Sequence of chain 1.C:
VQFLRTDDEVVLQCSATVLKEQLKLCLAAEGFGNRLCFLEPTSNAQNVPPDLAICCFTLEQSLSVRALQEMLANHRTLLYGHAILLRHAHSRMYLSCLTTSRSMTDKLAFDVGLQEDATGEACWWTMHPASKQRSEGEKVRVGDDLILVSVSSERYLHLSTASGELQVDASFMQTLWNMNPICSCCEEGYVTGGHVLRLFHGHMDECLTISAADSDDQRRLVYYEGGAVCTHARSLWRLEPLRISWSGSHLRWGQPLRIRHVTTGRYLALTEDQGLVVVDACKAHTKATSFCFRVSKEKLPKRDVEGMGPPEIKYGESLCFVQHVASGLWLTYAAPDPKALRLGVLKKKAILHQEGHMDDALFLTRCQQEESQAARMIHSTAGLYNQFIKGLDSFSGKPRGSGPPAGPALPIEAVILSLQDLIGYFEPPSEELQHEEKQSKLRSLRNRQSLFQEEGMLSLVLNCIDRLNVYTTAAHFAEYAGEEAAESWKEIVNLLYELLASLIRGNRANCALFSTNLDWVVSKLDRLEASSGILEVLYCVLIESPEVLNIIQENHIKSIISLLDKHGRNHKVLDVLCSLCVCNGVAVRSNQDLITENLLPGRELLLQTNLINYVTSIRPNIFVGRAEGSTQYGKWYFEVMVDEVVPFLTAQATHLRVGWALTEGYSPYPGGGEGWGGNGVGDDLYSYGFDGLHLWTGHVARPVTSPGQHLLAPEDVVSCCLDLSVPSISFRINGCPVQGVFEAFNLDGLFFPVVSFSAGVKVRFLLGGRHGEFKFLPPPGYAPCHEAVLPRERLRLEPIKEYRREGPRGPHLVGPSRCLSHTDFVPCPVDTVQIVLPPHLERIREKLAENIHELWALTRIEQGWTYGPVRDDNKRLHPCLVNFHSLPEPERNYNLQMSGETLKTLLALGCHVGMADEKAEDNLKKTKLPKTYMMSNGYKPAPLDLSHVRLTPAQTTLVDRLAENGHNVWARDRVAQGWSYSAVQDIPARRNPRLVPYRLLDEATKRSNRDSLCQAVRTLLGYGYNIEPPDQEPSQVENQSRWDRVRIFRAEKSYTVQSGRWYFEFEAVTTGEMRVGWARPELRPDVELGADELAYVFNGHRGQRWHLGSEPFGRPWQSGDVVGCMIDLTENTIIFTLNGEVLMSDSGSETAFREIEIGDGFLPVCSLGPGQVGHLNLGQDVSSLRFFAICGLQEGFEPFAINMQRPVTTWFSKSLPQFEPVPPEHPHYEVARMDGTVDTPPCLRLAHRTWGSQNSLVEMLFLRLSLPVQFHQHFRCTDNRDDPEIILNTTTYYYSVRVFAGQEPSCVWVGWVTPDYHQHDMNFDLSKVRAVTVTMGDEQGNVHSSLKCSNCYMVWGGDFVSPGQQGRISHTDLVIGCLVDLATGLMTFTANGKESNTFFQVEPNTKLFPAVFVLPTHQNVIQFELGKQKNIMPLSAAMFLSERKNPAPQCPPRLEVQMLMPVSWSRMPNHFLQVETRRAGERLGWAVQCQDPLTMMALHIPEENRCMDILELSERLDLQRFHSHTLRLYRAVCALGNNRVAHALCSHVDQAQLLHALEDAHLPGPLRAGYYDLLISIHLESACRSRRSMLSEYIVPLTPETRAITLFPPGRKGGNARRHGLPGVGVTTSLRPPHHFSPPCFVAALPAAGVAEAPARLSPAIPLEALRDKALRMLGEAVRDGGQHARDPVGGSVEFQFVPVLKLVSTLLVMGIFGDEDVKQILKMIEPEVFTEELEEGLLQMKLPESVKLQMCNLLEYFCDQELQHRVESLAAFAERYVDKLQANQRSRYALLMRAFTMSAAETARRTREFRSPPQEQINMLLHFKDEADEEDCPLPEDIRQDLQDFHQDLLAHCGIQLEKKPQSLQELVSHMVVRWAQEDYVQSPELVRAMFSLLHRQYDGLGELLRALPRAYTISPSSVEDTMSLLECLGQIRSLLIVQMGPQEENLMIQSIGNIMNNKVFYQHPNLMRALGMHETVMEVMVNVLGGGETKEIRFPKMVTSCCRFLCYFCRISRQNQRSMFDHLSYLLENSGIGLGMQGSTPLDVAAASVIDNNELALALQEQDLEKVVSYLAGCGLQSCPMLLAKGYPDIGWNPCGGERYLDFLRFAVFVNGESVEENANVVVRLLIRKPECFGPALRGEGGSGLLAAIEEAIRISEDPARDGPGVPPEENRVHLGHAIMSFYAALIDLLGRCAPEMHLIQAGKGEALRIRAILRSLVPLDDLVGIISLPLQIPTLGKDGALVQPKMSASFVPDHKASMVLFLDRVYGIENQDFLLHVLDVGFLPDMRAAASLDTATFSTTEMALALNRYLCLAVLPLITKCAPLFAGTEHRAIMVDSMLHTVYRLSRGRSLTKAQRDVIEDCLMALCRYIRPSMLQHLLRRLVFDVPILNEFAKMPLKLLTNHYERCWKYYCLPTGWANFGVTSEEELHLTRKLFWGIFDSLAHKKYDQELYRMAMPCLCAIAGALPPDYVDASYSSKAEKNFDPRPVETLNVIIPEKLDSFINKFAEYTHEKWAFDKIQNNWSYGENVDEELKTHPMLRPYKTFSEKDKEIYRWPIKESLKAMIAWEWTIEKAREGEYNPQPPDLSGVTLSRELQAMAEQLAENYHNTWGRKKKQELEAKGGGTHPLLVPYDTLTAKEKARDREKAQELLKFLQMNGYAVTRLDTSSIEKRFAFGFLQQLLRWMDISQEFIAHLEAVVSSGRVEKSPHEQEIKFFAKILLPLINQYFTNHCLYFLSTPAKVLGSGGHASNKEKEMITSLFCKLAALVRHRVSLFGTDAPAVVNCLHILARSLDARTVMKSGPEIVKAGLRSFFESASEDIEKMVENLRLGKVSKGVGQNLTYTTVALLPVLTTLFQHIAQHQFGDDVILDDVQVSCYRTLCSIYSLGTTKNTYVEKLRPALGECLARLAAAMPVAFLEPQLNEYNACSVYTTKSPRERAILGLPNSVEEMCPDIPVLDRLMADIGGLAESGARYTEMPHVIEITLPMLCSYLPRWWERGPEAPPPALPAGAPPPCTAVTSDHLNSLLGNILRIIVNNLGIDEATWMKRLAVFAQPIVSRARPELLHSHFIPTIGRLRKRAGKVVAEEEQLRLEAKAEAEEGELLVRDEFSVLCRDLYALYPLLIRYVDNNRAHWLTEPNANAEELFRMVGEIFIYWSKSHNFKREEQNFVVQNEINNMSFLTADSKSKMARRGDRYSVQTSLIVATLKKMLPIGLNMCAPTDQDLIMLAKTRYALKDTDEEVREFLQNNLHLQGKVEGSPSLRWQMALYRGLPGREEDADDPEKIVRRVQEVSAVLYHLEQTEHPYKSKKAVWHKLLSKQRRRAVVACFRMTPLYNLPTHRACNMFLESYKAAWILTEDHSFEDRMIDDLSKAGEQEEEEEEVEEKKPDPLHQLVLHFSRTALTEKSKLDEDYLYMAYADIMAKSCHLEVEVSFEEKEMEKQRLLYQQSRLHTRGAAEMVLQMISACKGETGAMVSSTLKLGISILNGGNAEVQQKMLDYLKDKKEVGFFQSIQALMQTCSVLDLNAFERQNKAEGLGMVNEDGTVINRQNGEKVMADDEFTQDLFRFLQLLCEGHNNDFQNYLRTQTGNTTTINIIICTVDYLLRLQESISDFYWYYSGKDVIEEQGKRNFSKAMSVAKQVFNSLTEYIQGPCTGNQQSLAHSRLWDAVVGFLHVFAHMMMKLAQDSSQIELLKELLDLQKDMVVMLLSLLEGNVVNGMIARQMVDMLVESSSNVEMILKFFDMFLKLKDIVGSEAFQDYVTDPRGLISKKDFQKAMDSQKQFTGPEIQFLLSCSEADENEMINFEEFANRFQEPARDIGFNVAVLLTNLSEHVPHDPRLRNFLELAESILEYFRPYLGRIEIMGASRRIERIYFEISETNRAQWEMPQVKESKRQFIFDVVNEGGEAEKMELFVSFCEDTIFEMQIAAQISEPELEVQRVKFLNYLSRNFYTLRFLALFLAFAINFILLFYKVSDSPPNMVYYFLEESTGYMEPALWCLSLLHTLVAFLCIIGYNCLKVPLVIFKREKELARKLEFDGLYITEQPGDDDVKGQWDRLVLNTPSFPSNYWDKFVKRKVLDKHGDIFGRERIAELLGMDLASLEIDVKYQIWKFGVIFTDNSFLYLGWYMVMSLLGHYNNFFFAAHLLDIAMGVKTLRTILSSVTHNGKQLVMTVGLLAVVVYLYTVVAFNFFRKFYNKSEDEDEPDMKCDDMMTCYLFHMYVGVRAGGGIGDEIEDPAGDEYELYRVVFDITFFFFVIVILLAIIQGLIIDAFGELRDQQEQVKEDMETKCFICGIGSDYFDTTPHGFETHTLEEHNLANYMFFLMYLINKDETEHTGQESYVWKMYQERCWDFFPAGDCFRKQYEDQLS

The protein below binds the small molecule below.
Small molecule (SMILES): Nc1ncnc2c1ncn2[C@@H]1O[C@H](CO)[C@@H](O)[C@H]1O

Binding-site contacts:
Ligand atom O5' contacts residue LYS4214 of chain 1.C at 3.1 Å (salt-bridge).
Ligand atom N9 contacts residue MET4954 of chain 1.C at 3.8 Å.
Ligand atom C5' contacts residue LYS4214 of chain 1.C at 4.2 Å.
Ligand atom C6 contacts residue PHE4959 of chain 1.C at 4.1 Å (hydrophobic).
Ligand atom C4 contacts residue MET4954 of chain 1.C at 4.0 Å (hydrophobic).
Ligand atom N7 contacts residue CYS4958 of chain 1.C at 3.6 Å.
Ligand atom C4 contacts residue THR4979 of chain 1.C at 3.8 Å.
Ligand atom C5 contacts residue PHE4959 of chain 1.C at 4.0 Å (hydrophobic).
Ligand atom N1 contacts residue LEU4985 of chain 1.C at 3.3 Å (h-bond).
Ligand atom N6 contacts residue HIS4983 of chain 1.C at 3.0 Å (h-bond).
Ligand atom C8 contacts residue LYS4957 of chain 1.C at 3.6 Å.
Ligand atom N7 contacts residue THR4979 of chain 1.C at 3.8 Å.
Ligand atom C2 contacts residue LEU4985 of chain 1.C at 3.7 Å (hydrophobic).
Ligand atom N6 contacts residue PHE4959 of chain 1.C at 3.7 Å.
Ligand atom N6 contacts residue CYS4958 of chain 1.C at 3.5 Å (h-bond).
Ligand atom C2 contacts residue THR4979 of chain 1.C at 3.5 Å.
Ligand atom N1 contacts residue HIS4983 of chain 1.C at 3.5 Å (h-bond).
Ligand atom O2' contacts residue THR4979 of chain 1.C at 3.7 Å.
Ligand atom C2 contacts residue ASN4984 of chain 1.C at 3.4 Å.
Ligand atom N7 contacts residue PHE4959 of chain 1.C at 3.2 Å (h-bond).
Ligand atom C8 contacts residue MET4954 of chain 1.C at 3.2 Å (hydrophobic).
Ligand atom O4' contacts residue MET4954 of chain 1.C at 3.7 Å.
Ligand atom C6 contacts residue CYS4958 of chain 1.C at 4.2 Å (hydrophobic).
Ligand atom N7 contacts residue MET4954 of chain 1.C at 4.3 Å.
Ligand atom C8 contacts residue PHE4959 of chain 1.C at 4.2 Å (hydrophobic).
Ligand atom C2' contacts residue THR4979 of chain 1.C at 3.9 Å.
Ligand atom N1 contacts residue THR4979 of chain 1.C at 3.7 Å.
Ligand atom N7 contacts residue LYS4957 of chain 1.C at 3.6 Å.
Ligand atom O2' contacts residue MET4954 of chain 1.C at 4.2 Å.
Ligand atom O2' contacts residue PHE4975 of chain 1.C at 3.9 Å.
Ligand atom N3 contacts residue THR4979 of chain 1.C at 4.1 Å.
Ligand atom N1 contacts residue ASN4984 of chain 1.C at 3.7 Å.
Ligand atom C5 contacts residue THR4979 of chain 1.C at 3.9 Å.
Ligand atom N3 contacts residue LEU4985 of chain 1.C at 4.2 Å.
Ligand atom C1' contacts residue MET4954 of chain 1.C at 3.7 Å (hydrophobic).
Ligand atom C6 contacts residue THR4979 of chain 1.C at 4.2 Å.
Ligand atom C6 contacts residue HIS4983 of chain 1.C at 3.7 Å.
Ligand atom N9 contacts residue THR4979 of chain 1.C at 4.2 Å.
Ligand atom N6 contacts residue ILE4960 of chain 1.C at 3.4 Å.
Ligand atom C8 contacts residue THR4979 of chain 1.C at 4.0 Å.